Sequence of chain 3.D:
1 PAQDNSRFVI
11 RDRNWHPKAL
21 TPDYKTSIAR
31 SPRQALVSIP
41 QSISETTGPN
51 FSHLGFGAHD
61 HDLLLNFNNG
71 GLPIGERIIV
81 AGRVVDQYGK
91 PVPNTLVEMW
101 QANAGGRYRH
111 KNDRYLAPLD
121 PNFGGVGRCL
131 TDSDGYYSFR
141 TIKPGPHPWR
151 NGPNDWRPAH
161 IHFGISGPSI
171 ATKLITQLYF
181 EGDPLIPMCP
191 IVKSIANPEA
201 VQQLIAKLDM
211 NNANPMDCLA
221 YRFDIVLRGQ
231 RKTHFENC

Binding-site contacts:
Ligand atom O11 contacts residue ILE191 of chain 3.D at 3.5 Å.
Ligand atom O10 contacts residue ARG133 of chain 3.C at 3.6 Å.
Ligand atom O7 contacts residue ARG157 of chain 3.D at 3.5 Å.
Ligand atom C5 contacts residue TRP149 of chain 3.D at 3.9 Å (hydrophobic).
Ligand atom O7 contacts residue TYR108 of chain 3.D at 3.0 Å (h-bond).
Ligand atom O8 contacts residue TYR108 of chain 3.D at 4.0 Å.
Ligand atom O11 contacts residue ARG133 of chain 3.C at 3.8 Å.
Ligand atom O7 contacts residue HIS147 of chain 3.D at 3.7 Å.
Ligand atom O11 contacts residue TYR24 of chain 3.D at 2.5 Å (h-bond).
Ligand atom C2 contacts residue FE1 of chain 3.DA at 3.0 Å.
Ligand atom N9 contacts residue ILE191 of chain 3.D at 3.8 Å.
Ligand atom O8 contacts residue FE1 of chain 3.DA at 2.2 Å.
Ligand atom C3 contacts residue ILE191 of chain 3.D at 3.8 Å (hydrophobic).
Ligand atom C4 contacts residue ILE191 of chain 3.D at 3.9 Å (hydrophobic).
Ligand atom C3 contacts residue PRO15 of chain 3.C at 3.5 Å (hydrophobic).
Ligand atom O8 contacts residue HIS160 of chain 3.D at 3.2 Å (h-bond).
Ligand atom C5 contacts residue PRO15 of chain 3.C at 3.7 Å (hydrophobic).
Ligand atom C3 contacts residue ARG157 of chain 3.D at 4.0 Å.
Ligand atom O8 contacts residue ARG157 of chain 3.D at 3.0 Å (salt-bridge).
Ligand atom O7 contacts residue FE1 of chain 3.DA at 2.4 Å.
Ligand atom C1 contacts residue ARG157 of chain 3.D at 3.6 Å.
Ligand atom N9 contacts residue TYR24 of chain 3.D at 3.5 Å (h-bond).
Ligand atom C1 contacts residue FE1 of chain 3.DA at 3.0 Å.
Ligand atom O7 contacts residue HIS160 of chain 3.D at 3.2 Å (h-bond).
Ligand atom O10 contacts residue PRO15 of chain 3.C at 3.6 Å.
Ligand atom O10 contacts residue TYR24 of chain 3.D at 3.9 Å.
Ligand atom N9 contacts residue TRP149 of chain 3.D at 4.0 Å.
Ligand atom C6 contacts residue ARG157 of chain 3.D at 3.9 Å.
Ligand atom O8 contacts residue HIS162 of chain 3.D at 2.9 Å.
Ligand atom C6 contacts residue HIS147 of chain 3.D at 3.5 Å.
Ligand atom N9 contacts residue PRO15 of chain 3.C at 3.3 Å.
Ligand atom C3 contacts residue GLY14 of chain 3.C at 3.7 Å.
Ligand atom C4 contacts residue PRO15 of chain 3.C at 3.3 Å (hydrophobic).
Ligand atom O11 contacts residue GLY14 of chain 3.C at 3.9 Å.
Ligand atom O8 contacts residue GLN177 of chain 3.D at 3.9 Å.
Ligand atom O11 contacts residue THR12 of chain 3.C at 3.8 Å.
Ligand atom C1 contacts residue HIS147 of chain 3.D at 4.1 Å.
Ligand atom O11 contacts residue PRO15 of chain 3.C at 3.6 Å.
Ligand atom C2 contacts residue ARG157 of chain 3.D at 3.4 Å.
Ligand atom O10 contacts residue TRP149 of chain 3.D at 3.6 Å.

Sequence of chain 3.C:
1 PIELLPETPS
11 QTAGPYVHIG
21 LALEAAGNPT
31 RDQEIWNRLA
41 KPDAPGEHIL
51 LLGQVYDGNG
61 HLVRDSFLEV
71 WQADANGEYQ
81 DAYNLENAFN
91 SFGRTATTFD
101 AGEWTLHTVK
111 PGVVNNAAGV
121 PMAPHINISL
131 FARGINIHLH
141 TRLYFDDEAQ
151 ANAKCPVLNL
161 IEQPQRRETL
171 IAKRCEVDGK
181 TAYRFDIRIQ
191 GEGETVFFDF

The protein below binds the small molecule below.
Small molecule (SMILES): O=[N+]([O-])c1ccc(O)c(O)c1